Sequence of chain 1.A:
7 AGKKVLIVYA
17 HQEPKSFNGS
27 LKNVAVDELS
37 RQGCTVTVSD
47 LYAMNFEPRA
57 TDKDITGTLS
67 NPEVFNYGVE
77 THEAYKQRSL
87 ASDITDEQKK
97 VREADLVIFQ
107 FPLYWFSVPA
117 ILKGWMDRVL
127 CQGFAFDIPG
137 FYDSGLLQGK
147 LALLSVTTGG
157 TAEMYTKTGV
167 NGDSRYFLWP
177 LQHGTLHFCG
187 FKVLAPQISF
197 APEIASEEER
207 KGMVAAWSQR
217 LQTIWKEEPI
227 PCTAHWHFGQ

Sequence of chain 1.B:
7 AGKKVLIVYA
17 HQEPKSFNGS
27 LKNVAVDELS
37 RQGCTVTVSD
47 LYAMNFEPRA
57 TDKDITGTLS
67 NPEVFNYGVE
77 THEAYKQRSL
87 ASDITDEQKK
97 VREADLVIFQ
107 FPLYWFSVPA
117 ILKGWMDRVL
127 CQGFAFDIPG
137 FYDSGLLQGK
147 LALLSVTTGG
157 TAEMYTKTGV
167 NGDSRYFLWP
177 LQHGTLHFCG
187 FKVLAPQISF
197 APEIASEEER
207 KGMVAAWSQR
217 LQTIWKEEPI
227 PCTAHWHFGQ

Binding-site contacts:
Ligand atom N1 contacts residue GLY156 of chain 1.B at 2.3 Å (h-bond).
Ligand atom O4 contacts residue FAD1 of chain 1.D at 3.0 Å (h-bond).
Ligand atom O contacts residue MET160 of chain 1.B at 3.4 Å.
Ligand atom O2 contacts residue MET160 of chain 1.B at 3.5 Å.
Ligand atom C9 contacts residue FAD1 of chain 1.D at 3.5 Å.
Ligand atom C2 contacts residue FAD1 of chain 1.D at 4.1 Å.
Ligand atom O3 contacts residue PHE132 of chain 1.A at 3.3 Å.
Ligand atom N contacts residue PHE184 of chain 1.A at 3.7 Å.
Ligand atom C5 contacts residue FAD1 of chain 1.D at 3.9 Å.
Ligand atom C2 contacts residue GLY156 of chain 1.B at 4.1 Å.
Ligand atom N3 contacts residue PHE132 of chain 1.A at 4.0 Å.
Ligand atom O1 contacts residue TYR161 of chain 1.B at 4.2 Å.
Ligand atom O4 contacts residue PHE184 of chain 1.A at 4.0 Å.
Ligand atom N1 contacts residue FAD1 of chain 1.D at 4.1 Å.
Ligand atom C contacts residue PHE184 of chain 1.A at 3.5 Å (hydrophobic).
Ligand atom N1 contacts residue GLY155 of chain 1.B at 2.4 Å.
Ligand atom N3 contacts residue FAD1 of chain 1.D at 3.2 Å (h-bond).
Ligand atom O2 contacts residue TYR161 of chain 1.B at 4.1 Å.
Ligand atom C1 contacts residue PHE184 of chain 1.A at 3.8 Å (hydrophobic).
Ligand atom O1 contacts residue ASN167 of chain 1.B at 3.5 Å (h-bond).
Ligand atom O1 contacts residue PHE112 of chain 1.B at 4.0 Å.
Ligand atom C3 contacts residue GLY156 of chain 1.B at 3.4 Å.
Ligand atom O1 contacts residue PHE184 of chain 1.A at 3.2 Å.
Ligand atom O4 contacts residue TRP111 of chain 1.B at 3.4 Å.
Ligand atom C1 contacts residue FAD1 of chain 1.D at 3.7 Å.
Ligand atom O2 contacts residue ASN167 of chain 1.B at 2.8 Å (h-bond).
Ligand atom N6 contacts residue FAD1 of chain 1.D at 4.0 Å.
Ligand atom N6 contacts residue PHE132 of chain 1.A at 4.2 Å.
Ligand atom C8 contacts residue FAD1 of chain 1.D at 3.5 Å.
Ligand atom C3 contacts residue GLY155 of chain 1.B at 3.6 Å.
Ligand atom O1 contacts residue FAD1 of chain 1.D at 3.7 Å.
Ligand atom C8 contacts residue PHE184 of chain 1.A at 4.0 Å (hydrophobic).
Ligand atom O3 contacts residue FAD1 of chain 1.D at 3.4 Å.
Ligand atom N contacts residue ASN167 of chain 1.B at 3.6 Å.
Ligand atom N contacts residue FAD1 of chain 1.D at 3.8 Å.
Ligand atom C3 contacts residue MET160 of chain 1.B at 4.0 Å (hydrophobic).
Ligand atom O2 contacts residue FAD1 of chain 1.D at 3.8 Å.
Ligand atom O2 contacts residue GLY156 of chain 1.B at 3.8 Å.
Ligand atom C4 contacts residue FAD1 of chain 1.D at 4.1 Å.
Ligand atom C contacts residue FAD1 of chain 1.D at 3.5 Å.

A protein and the small-molecule ligand that binds it are described below.
Small molecule (SMILES): NC(=O)c1cc(N2CC2)c([N+](=O)[O-])cc1[N+](=O)[O-]